The small molecule below binds the protein below.
Small molecule (SMILES): NS(=O)(=O)c1ccc(-n2nc(C(F)(F)F)cc2-c2ccc(Br)cc2)cc1

Binding-site contacts:
Ligand atom C6 contacts residue VAL492 of chain 1.D at 3.5 Å (hydrophobic).
Ligand atom N3 contacts residue HIS58 of chain 1.D at 2.9 Å (h-bond).
Ligand atom C9 contacts residue VAL492 of chain 1.D at 3.3 Å (hydrophobic).
Ligand atom N3 contacts residue ARG482 of chain 1.D at 2.9 Å.
Ligand atom F1 contacts residue VAL318 of chain 1.D at 3.6 Å.
Ligand atom C7 contacts residue VAL492 of chain 1.D at 3.4 Å (hydrophobic).
Ligand atom C7 contacts residue ARG482 of chain 1.D at 3.8 Å.
Ligand atom C15 contacts residue GLY495 of chain 1.D at 3.4 Å.
Ligand atom O1 contacts residue VAL492 of chain 1.D at 3.1 Å.
Ligand atom O1 contacts residue ALA485 of chain 1.D at 3.6 Å.
Ligand atom C16 contacts residue VAL492 of chain 1.D at 3.4 Å (hydrophobic).
Ligand atom O2 contacts residue GLN161 of chain 1.D at 3.4 Å (h-bond).
Ligand atom BR1 contacts residue TYR354 of chain 1.D at 2.9 Å.
Ligand atom C9 contacts residue LEU321 of chain 1.D at 3.0 Å (hydrophobic).
Ligand atom O1 contacts residue PHE487 of chain 1.D at 3.1 Å.
Ligand atom C8 contacts residue VAL492 of chain 1.D at 3.3 Å (hydrophobic).
Ligand atom C4 contacts residue ARG89 of chain 1.D at 3.3 Å.
Ligand atom C16 contacts residue ALA496 of chain 1.D at 3.3 Å (hydrophobic).
Ligand atom O2 contacts residue SER322 of chain 1.D at 3.4 Å (h-bond).
Ligand atom F1 contacts residue LEU328 of chain 1.D at 3.6 Å.
Ligand atom C10 contacts residue LEU321 of chain 1.D at 3.3 Å (hydrophobic).
Ligand atom C2 contacts residue ALA496 of chain 1.D at 3.8 Å (hydrophobic).
Ligand atom F3 contacts residue TYR324 of chain 1.D at 3.4 Å.
Ligand atom C5 contacts residue VAL492 of chain 1.D at 3.7 Å (hydrophobic).
Ligand atom C8 contacts residue LEU321 of chain 1.D at 3.5 Å (hydrophobic).
Ligand atom N2 contacts residue TYR324 of chain 1.D at 3.4 Å (h-bond).
Ligand atom S1 contacts residue VAL492 of chain 1.D at 3.5 Å.
Ligand atom C9 contacts residue PHE487 of chain 1.D at 3.4 Å (hydrophobic).
Ligand atom C6 contacts residue TYR324 of chain 1.D at 3.3 Å (hydrophobic).
Ligand atom F3 contacts residue ARG89 of chain 1.D at 2.5 Å.
Ligand atom C7 contacts residue HIS58 of chain 1.D at 3.7 Å.
Ligand atom O2 contacts residue ALA485 of chain 1.D at 3.7 Å.
Ligand atom C11 contacts residue ALA496 of chain 1.D at 3.8 Å (hydrophobic).
Ligand atom O2 contacts residue LEU321 of chain 1.D at 3.4 Å (h-bond).
Ligand atom F2 contacts residue LEU500 of chain 1.D at 3.5 Å.
Ligand atom C1 contacts residue ALA496 of chain 1.D at 3.4 Å (hydrophobic).
Ligand atom F2 contacts residue ARG89 of chain 1.D at 3.0 Å.
Ligand atom C15 contacts residue ALA496 of chain 1.D at 3.3 Å (hydrophobic).
Ligand atom BR1 contacts residue TRP356 of chain 1.D at 3.6 Å.
Ligand atom C12 contacts residue LEU321 of chain 1.D at 3.8 Å (hydrophobic).

Sequence of chain 1.D:
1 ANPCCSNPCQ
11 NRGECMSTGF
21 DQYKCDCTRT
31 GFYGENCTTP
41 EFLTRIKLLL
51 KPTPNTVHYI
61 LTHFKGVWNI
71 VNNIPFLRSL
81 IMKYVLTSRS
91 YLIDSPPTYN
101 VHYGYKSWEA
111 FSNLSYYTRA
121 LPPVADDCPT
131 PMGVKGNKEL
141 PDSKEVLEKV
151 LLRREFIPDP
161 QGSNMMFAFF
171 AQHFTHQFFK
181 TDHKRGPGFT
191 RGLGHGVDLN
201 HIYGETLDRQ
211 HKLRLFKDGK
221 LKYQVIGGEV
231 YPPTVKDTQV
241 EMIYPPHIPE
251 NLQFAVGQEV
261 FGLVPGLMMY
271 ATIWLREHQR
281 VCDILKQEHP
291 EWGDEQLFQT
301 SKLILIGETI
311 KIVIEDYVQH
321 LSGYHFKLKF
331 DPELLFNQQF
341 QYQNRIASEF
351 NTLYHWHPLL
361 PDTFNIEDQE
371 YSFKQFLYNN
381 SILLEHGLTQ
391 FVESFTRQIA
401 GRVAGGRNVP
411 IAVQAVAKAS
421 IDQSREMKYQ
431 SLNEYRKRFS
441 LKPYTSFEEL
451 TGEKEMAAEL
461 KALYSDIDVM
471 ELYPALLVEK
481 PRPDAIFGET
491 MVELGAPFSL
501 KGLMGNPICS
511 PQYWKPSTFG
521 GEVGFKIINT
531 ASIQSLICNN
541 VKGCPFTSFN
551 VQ